Sequence of chain 1.D:
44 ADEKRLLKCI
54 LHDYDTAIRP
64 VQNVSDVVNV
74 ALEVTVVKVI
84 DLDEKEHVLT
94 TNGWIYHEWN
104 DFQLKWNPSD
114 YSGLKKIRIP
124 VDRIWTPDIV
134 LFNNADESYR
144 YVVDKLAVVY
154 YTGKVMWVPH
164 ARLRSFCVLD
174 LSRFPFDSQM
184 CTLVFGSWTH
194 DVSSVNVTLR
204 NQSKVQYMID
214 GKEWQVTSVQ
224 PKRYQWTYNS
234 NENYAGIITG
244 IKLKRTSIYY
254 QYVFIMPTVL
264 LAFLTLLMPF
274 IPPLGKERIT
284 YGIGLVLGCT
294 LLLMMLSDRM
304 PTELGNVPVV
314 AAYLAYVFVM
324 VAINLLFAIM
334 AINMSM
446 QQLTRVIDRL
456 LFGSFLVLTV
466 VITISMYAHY

This protein binds this small molecule.
Small molecule (SMILES): CC(=O)N[C@@H]1[C@@H](O)[C@H](O)[C@@H](CO)O[C@H]1O

Binding-site contacts:
Ligand atom C1 contacts residue ASN199 of chain 1.D at 1.4 Å.
Ligand atom N2 contacts residue ASN199 of chain 1.D at 2.9 Å (h-bond).
Ligand atom O5 contacts residue ASN199 of chain 1.D at 2.4 Å (h-bond).
Ligand atom C8 contacts residue VAL195 of chain 1.D at 3.6 Å (hydrophobic).
Ligand atom C6 contacts residue ARG226 of chain 1.D at 3.9 Å.
Ligand atom C2 contacts residue ARG226 of chain 1.D at 4.5 Å.
Ligand atom N2 contacts residue VAL195 of chain 1.D at 4.3 Å.
Ligand atom C8 contacts residue VAL70 of chain 1.D at 4.3 Å (hydrophobic).
Ligand atom O7 contacts residue VAL70 of chain 1.D at 4.1 Å.
Ligand atom C3 contacts residue ASN199 of chain 1.D at 3.8 Å.
Ligand atom C1 contacts residue ARG226 of chain 1.D at 3.4 Å.
Ligand atom C7 contacts residue VAL70 of chain 1.D at 4.4 Å (hydrophobic).
Ligand atom C4 contacts residue ASN199 of chain 1.D at 4.2 Å.
Ligand atom C2 contacts residue ASN199 of chain 1.D at 2.5 Å.
Ligand atom O5 contacts residue ARG226 of chain 1.D at 3.1 Å (salt-bridge).
Ligand atom O7 contacts residue ASN199 of chain 1.D at 3.9 Å.
Ligand atom C5 contacts residue ARG226 of chain 1.D at 3.5 Å.
Ligand atom C5 contacts residue ASN199 of chain 1.D at 3.7 Å.
Ligand atom C7 contacts residue ASN199 of chain 1.D at 3.6 Å.